Binding-site contacts:
Ligand atom O contacts residue TYR72 of chain 1.B at 4.4 Å.
Ligand atom O contacts residue LYS92 of chain 1.B at 3.3 Å (salt-bridge).
Ligand atom C6 contacts residue LYS92 of chain 1.B at 3.3 Å.
Ligand atom C1 contacts residue TYR72 of chain 1.B at 4.0 Å (hydrophobic).
Ligand atom C contacts residue THR11 of chain 1.B at 4.0 Å.
Ligand atom F1 contacts residue PHE10 of chain 1.B at 3.5 Å.
Ligand atom F contacts residue ILE96 of chain 1.B at 4.1 Å.
Ligand atom C contacts residue TYR72 of chain 1.B at 4.0 Å (hydrophobic).
Ligand atom F contacts residue PRO9 of chain 1.B at 4.2 Å.
Ligand atom C5 contacts residue GLU87 of chain 1.B at 3.9 Å.
Ligand atom F1 contacts residue THR11 of chain 1.B at 3.8 Å.
Ligand atom F contacts residue THR11 of chain 1.B at 3.1 Å.
Ligand atom C4 contacts residue LYS92 of chain 1.B at 4.1 Å.
Ligand atom C3 contacts residue TYR72 of chain 1.B at 3.6 Å (hydrophobic).
Ligand atom F1 contacts residue PRO9 of chain 1.B at 3.2 Å.
Ligand atom C6 contacts residue TYR72 of chain 1.B at 3.2 Å (hydrophobic).
Ligand atom O1 contacts residue ILE96 of chain 1.B at 3.2 Å.
Ligand atom C2 contacts residue THR11 of chain 1.B at 4.2 Å.
Ligand atom O1 contacts residue THR11 of chain 1.B at 4.3 Å.
Ligand atom C1 contacts residue THR11 of chain 1.B at 3.4 Å.
Ligand atom F1 contacts residue TYR72 of chain 1.B at 3.2 Å.
Ligand atom C6 contacts residue GLU87 of chain 1.B at 3.8 Å.
Ligand atom C7 contacts residue PHE10 of chain 1.B at 3.9 Å (hydrophobic).
Ligand atom C7 contacts residue TYR72 of chain 1.B at 3.5 Å (hydrophobic).
Ligand atom C contacts residue GLN74 of chain 1.B at 4.4 Å.
Ligand atom C4 contacts residue TYR72 of chain 1.B at 3.4 Å (hydrophobic).
Ligand atom C5 contacts residue LYS92 of chain 1.B at 3.8 Å.
Ligand atom F contacts residue PHE10 of chain 1.B at 3.2 Å.
Ligand atom C2 contacts residue TYR72 of chain 1.B at 3.9 Å (hydrophobic).
Ligand atom O1 contacts residue PRO9 of chain 1.B at 4.2 Å.
Ligand atom F contacts residue PHE100 of chain 1.B at 3.3 Å.
Ligand atom C4 contacts residue GLU87 of chain 1.B at 3.2 Å.
Ligand atom C2 contacts residue ILE96 of chain 1.B at 4.0 Å (hydrophobic).
Ligand atom C7 contacts residue PRO9 of chain 1.B at 4.2 Å (hydrophobic).
Ligand atom C7 contacts residue PHE100 of chain 1.B at 4.4 Å (hydrophobic).
Ligand atom C7 contacts residue ILE96 of chain 1.B at 4.2 Å (hydrophobic).
Ligand atom O1 contacts residue TYR72 of chain 1.B at 4.1 Å.
Ligand atom C5 contacts residue TYR72 of chain 1.B at 3.3 Å (hydrophobic).
Ligand atom C7 contacts residue THR11 of chain 1.B at 3.3 Å.
Ligand atom C3 contacts residue GLU87 of chain 1.B at 4.2 Å.

Sequence of chain 1.B:
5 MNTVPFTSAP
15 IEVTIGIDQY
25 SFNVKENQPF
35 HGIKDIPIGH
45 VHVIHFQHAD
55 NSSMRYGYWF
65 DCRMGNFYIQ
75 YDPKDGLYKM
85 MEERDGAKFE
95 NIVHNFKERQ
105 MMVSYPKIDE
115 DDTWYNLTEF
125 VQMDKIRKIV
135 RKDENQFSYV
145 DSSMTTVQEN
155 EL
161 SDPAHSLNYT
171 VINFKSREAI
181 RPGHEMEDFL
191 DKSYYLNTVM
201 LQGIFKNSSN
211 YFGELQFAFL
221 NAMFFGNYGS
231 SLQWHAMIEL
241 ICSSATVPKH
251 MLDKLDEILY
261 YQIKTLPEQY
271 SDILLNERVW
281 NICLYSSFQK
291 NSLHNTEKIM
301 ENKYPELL

This protein binds this small molecule.
Small molecule (SMILES): OCc1ccc(OC(F)F)cc1